Binding-site contacts:
Ligand atom C19 contacts residue TYR357 of chain 1.A at 3.9 Å (hydrophobic).
Ligand atom C24 contacts residue PRO216 of chain 1.A at 3.5 Å (hydrophobic).
Ligand atom C23 contacts residue PRO216 of chain 1.A at 3.4 Å (hydrophobic).
Ligand atom S21 contacts residue HEM1 of chain 1.B at 3.4 Å (h-bond).
Ligand atom N26 contacts residue GLU243 of chain 1.A at 2.9 Å (salt-bridge).
Ligand atom N26 contacts residue TRP238 of chain 1.A at 3.0 Å (h-bond).
Ligand atom C36 contacts residue HEM1 of chain 1.B at 3.7 Å.
Ligand atom C20 contacts residue HEM1 of chain 1.B at 3.2 Å.
Ligand atom C33 contacts residue HEM1 of chain 1.B at 3.4 Å.
Ligand atom C36 contacts residue GLU243 of chain 1.A at 3.4 Å.
Ligand atom C22 contacts residue HEM1 of chain 1.B at 3.7 Å.
Ligand atom C26 contacts residue GLU243 of chain 1.A at 3.5 Å.
Ligand atom C23 contacts residue PHE235 of chain 1.A at 3.6 Å (hydrophobic).
Ligand atom C37 contacts residue HIS128 of chain 1.A at 3.7 Å.
Ligand atom C37 contacts residue ILE218 of chain 1.A at 3.8 Å (hydrophobic).
Ligand atom C23 contacts residue GLY237 of chain 1.A at 3.8 Å.
Ligand atom N22 contacts residue HEM1 of chain 1.B at 2.7 Å (h-bond).
Ligand atom N26 contacts residue HEM1 of chain 1.B at 3.8 Å.
Ligand atom N22 contacts residue H4B1 of chain 1.C at 3.1 Å (h-bond).
Ligand atom N27 contacts residue GLU243 of chain 1.A at 2.6 Å (salt-bridge).
Ligand atom C35 contacts residue HEM1 of chain 1.B at 3.5 Å.
Ligand atom C34 contacts residue HEM1 of chain 1.B at 3.7 Å.
Ligand atom S21 contacts residue GLY237 of chain 1.A at 3.5 Å (h-bond).
Ligand atom C22 contacts residue GLY237 of chain 1.A at 3.1 Å.
Ligand atom C23 contacts residue ASN236 of chain 1.A at 3.7 Å.
Ligand atom C22 contacts residue ASN236 of chain 1.A at 3.5 Å.
Ligand atom C19 contacts residue HEM1 of chain 1.B at 3.1 Å.
Ligand atom C31 contacts residue GLU243 of chain 1.A at 3.3 Å.
Ligand atom C23 contacts residue ILE218 of chain 1.A at 3.5 Å (hydrophobic).
Ligand atom C31 contacts residue HEM1 of chain 1.B at 3.6 Å.
Ligand atom C37 contacts residue HEM1 of chain 1.B at 3.5 Å.
Ligand atom C19 contacts residue TRP329 of chain 1.A at 3.8 Å (hydrophobic).
Ligand atom C22 contacts residue PHE235 of chain 1.A at 3.5 Å (hydrophobic).
Ligand atom C35 contacts residue ILE218 of chain 1.A at 3.6 Å (hydrophobic).
Ligand atom C21 contacts residue HEM1 of chain 1.B at 3.3 Å.
Ligand atom C24 contacts residue ILE218 of chain 1.A at 3.5 Å (hydrophobic).
Ligand atom C32 contacts residue HEM1 of chain 1.B at 3.6 Å.
Ligand atom C34 contacts residue ILE218 of chain 1.A at 3.5 Å (hydrophobic).
Ligand atom C17 contacts residue TYR357 of chain 1.A at 3.8 Å (hydrophobic).
Ligand atom O38 contacts residue HIS128 of chain 1.A at 3.5 Å (h-bond).

This protein binds this small molecule.
Small molecule (SMILES): [H]/N=C(/Nc1cccc(COC[C@@H](CN)OCc2cccc(/N=C(/N)c3cccs3)c2)c1)c1cccs1

Sequence of chain 1.A:
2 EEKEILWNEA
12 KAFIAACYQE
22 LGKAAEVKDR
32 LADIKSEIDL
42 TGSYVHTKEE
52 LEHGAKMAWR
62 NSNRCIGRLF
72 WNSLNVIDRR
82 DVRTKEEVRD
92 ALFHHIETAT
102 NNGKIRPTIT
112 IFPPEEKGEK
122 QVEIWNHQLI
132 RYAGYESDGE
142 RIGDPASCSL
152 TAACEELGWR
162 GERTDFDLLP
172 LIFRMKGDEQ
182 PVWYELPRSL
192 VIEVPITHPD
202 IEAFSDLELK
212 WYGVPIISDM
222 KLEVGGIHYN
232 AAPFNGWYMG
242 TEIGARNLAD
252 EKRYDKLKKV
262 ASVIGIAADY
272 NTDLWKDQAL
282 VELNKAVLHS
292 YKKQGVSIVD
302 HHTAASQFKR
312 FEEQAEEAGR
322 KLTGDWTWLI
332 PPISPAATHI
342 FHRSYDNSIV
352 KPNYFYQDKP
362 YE